Sequence of chain 52.C:
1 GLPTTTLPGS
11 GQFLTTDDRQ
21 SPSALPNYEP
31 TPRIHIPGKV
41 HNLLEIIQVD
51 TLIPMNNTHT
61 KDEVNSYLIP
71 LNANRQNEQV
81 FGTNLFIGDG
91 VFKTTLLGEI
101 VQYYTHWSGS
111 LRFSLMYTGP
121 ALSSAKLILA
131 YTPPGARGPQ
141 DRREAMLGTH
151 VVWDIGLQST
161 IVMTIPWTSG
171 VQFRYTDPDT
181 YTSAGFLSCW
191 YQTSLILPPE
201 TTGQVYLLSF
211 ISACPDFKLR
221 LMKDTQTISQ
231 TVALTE

Sequence of chain 51.C:
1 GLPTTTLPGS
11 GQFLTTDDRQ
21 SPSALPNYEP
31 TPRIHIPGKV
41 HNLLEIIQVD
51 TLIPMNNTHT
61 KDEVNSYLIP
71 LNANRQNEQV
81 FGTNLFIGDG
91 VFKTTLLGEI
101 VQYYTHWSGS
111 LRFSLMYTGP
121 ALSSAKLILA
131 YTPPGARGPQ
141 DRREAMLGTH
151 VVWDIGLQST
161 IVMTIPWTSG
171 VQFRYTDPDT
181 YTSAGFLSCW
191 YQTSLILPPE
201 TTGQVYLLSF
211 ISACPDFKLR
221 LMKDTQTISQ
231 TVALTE

Binding-site contacts:
Ligand atom C1B contacts residue TYR152 of chain 51.A at 3.8 Å (hydrophobic).
Ligand atom C5 contacts residue LEU106 of chain 51.A at 3.5 Å (hydrophobic).
Ligand atom C4C contacts residue TYR128 of chain 51.A at 3.5 Å (hydrophobic).
Ligand atom C2A contacts residue PHE186 of chain 51.A at 3.3 Å (hydrophobic).
Ligand atom C5A contacts residue VAL176 of chain 51.A at 3.2 Å (hydrophobic).
Ligand atom C4A contacts residue VAL176 of chain 51.A at 3.7 Å (hydrophobic).
Ligand atom O1A contacts residue PHE186 of chain 51.A at 2.9 Å.
Ligand atom C2D contacts residue SER107 of chain 51.A at 3.8 Å.
Ligand atom C6B contacts residue VAL188 of chain 51.A at 3.8 Å (hydrophobic).
Ligand atom C5A contacts residue PHE186 of chain 51.A at 3.5 Å (hydrophobic).
Ligand atom N2 contacts residue ASN219 of chain 51.A at 3.4 Å (h-bond).
Ligand atom C1C contacts residue TYR128 of chain 51.A at 3.5 Å (hydrophobic).
Ligand atom C3D contacts residue LEU116 of chain 51.A at 3.6 Å (hydrophobic).
Ligand atom N2 contacts residue MET221 of chain 51.A at 3.5 Å (h-bond).
Ligand atom O1D contacts residue SER107 of chain 51.A at 3.2 Å.
Ligand atom C5C contacts residue VAL188 of chain 51.A at 2.9 Å (hydrophobic).
Ligand atom C3B contacts residue MET224 of chain 51.A at 3.4 Å (hydrophobic).
Ligand atom CL2 contacts residue ILE104 of chain 51.A at 3.1 Å.
Ligand atom C3 contacts residue LEU106 of chain 51.A at 3.4 Å (hydrophobic).
Ligand atom CL1 contacts residue LEU25 of chain 51.C at 3.5 Å.
Ligand atom C4A contacts residue PRO174 of chain 51.A at 3.3 Å (hydrophobic).
Ligand atom C1B contacts residue VAL188 of chain 51.A at 3.8 Å (hydrophobic).
Ligand atom CL2 contacts residue MET224 of chain 51.A at 2.9 Å.
Ligand atom CL1 contacts residue VAL188 of chain 51.A at 3.5 Å.
Ligand atom N3A contacts residue PRO174 of chain 51.A at 3.6 Å (h-bond).
Ligand atom O1A contacts residue ALA150 of chain 51.A at 3.8 Å.
Ligand atom C2B contacts residue MET224 of chain 51.A at 3.6 Å (hydrophobic).
Ligand atom O1 contacts residue MET221 of chain 51.A at 3.1 Å (h-bond).
Ligand atom C6B contacts residue TYR152 of chain 51.A at 3.8 Å (hydrophobic).
Ligand atom C4 contacts residue LEU106 of chain 51.A at 2.5 Å (hydrophobic).
Ligand atom C31 contacts residue LEU106 of chain 51.A at 3.8 Å (hydrophobic).
Ligand atom N3A contacts residue ALA24 of chain 51.C at 3.6 Å.
Ligand atom C31 contacts residue ASN219 of chain 51.A at 3.8 Å.
Ligand atom C4A contacts residue SER175 of chain 51.A at 3.8 Å.
Ligand atom O1B contacts residue TYR152 of chain 51.A at 3.8 Å.
Ligand atom C3B contacts residue PHE186 of chain 51.A at 3.7 Å (hydrophobic).
Ligand atom C5A contacts residue ALA150 of chain 51.A at 3.2 Å (hydrophobic).
Ligand atom C4B contacts residue PHE186 of chain 51.A at 3.4 Å (hydrophobic).
Ligand atom C3C contacts residue ILE104 of chain 51.A at 3.6 Å (hydrophobic).
Ligand atom C5B contacts residue TYR152 of chain 51.A at 3.8 Å (hydrophobic).

A protein and the small-molecule ligand that binds it are described below.
Small molecule (SMILES): OCCOCOCc1cc(CCCCCOc2c(Cl)cc(C3=NCCO3)cc2Cl)on1

Sequence of chain 51.A:
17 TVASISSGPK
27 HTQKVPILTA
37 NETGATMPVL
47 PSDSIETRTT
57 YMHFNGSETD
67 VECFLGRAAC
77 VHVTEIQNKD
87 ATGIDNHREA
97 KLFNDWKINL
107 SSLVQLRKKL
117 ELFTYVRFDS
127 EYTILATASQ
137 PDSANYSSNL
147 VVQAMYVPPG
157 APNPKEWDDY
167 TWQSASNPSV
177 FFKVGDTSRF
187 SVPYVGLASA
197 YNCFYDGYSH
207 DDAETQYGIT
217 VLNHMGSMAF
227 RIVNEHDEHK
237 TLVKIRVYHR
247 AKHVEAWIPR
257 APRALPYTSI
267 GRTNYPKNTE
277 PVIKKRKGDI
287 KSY